Sequence of chain 33.B:
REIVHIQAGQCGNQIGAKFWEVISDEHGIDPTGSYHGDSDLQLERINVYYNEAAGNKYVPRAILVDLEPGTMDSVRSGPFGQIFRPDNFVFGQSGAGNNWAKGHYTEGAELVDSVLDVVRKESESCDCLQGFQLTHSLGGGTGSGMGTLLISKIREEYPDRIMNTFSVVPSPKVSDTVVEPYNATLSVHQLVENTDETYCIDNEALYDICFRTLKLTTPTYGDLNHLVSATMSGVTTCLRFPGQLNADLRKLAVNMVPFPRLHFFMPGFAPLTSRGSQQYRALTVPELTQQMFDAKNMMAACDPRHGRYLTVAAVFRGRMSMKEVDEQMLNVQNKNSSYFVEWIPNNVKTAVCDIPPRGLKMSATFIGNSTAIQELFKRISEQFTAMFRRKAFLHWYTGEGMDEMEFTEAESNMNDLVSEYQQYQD

Binding-site contacts:
Ligand atom C39 contacts residue PHE270 of chain 33.B at 3.4 Å (hydrophobic).
Ligand atom C40 contacts residue ALA231 of chain 33.B at 3.4 Å (hydrophobic).
Ligand atom C37 contacts residue PRO358 of chain 33.B at 3.7 Å (hydrophobic).
Ligand atom C38 contacts residue PRO358 of chain 33.B at 3.5 Å (hydrophobic).
Ligand atom C33 contacts residue ASP26 of chain 33.B at 3.7 Å.
Ligand atom C19 contacts residue ARG276 of chain 33.B at 3.7 Å.
Ligand atom O13 contacts residue PRO358 of chain 33.B at 3.2 Å.
Ligand atom C40 contacts residue GLU27 of chain 33.B at 3.4 Å.
Ligand atom C14 contacts residue THR274 of chain 33.B at 3.3 Å.
Ligand atom C08 contacts residue LEU228 of chain 33.B at 3.8 Å (hydrophobic).
Ligand atom C07 contacts residue HIS227 of chain 33.B at 3.2 Å.
Ligand atom C41 contacts residue SER234 of chain 33.B at 3.5 Å.
Ligand atom C19 contacts residue THR274 of chain 33.B at 3.0 Å.
Ligand atom C16 contacts residue THR274 of chain 33.B at 3.4 Å.
Ligand atom C39 contacts residue SER234 of chain 33.B at 3.8 Å.
Ligand atom O06 contacts residue LEU273 of chain 33.B at 3.5 Å.
Ligand atom C15 contacts residue THR274 of chain 33.B at 3.7 Å.
Ligand atom C40 contacts residue SER234 of chain 33.B at 3.0 Å.
Ligand atom O14 contacts residue HIS227 of chain 33.B at 2.9 Å.
Ligand atom C32 contacts residue VAL23 of chain 33.B at 3.5 Å (hydrophobic).
Ligand atom O06 contacts residue PRO272 of chain 33.B at 3.4 Å (h-bond).
Ligand atom C41 contacts residue VAL23 of chain 33.B at 3.7 Å (hydrophobic).
Ligand atom O13 contacts residue GLY360 of chain 33.B at 3.6 Å.
Ligand atom C36 contacts residue HIS227 of chain 33.B at 3.2 Å.
Ligand atom O06 contacts residue THR274 of chain 33.B at 2.7 Å (h-bond).
Ligand atom C06 contacts residue HIS227 of chain 33.B at 3.6 Å.
Ligand atom C08 contacts residue HIS227 of chain 33.B at 3.4 Å.
Ligand atom C39 contacts residue PRO358 of chain 33.B at 3.8 Å (hydrophobic).
Ligand atom C42 contacts residue VAL23 of chain 33.B at 3.5 Å (hydrophobic).
Ligand atom O08 contacts residue ARG276 of chain 33.B at 3.7 Å.
Ligand atom C41 contacts residue GLU27 of chain 33.B at 3.1 Å.
Ligand atom C28 contacts residue PRO358 of chain 33.B at 3.6 Å (hydrophobic).
Ligand atom C07 contacts residue LEU228 of chain 33.B at 3.6 Å (hydrophobic).
Ligand atom C09 contacts residue HIS227 of chain 33.B at 3.8 Å.
Ligand atom C33 contacts residue VAL23 of chain 33.B at 3.6 Å (hydrophobic).
Ligand atom C15 contacts residue PRO272 of chain 33.B at 3.1 Å (hydrophobic).
Ligand atom C38 contacts residue PHE270 of chain 33.B at 3.6 Å (hydrophobic).
Ligand atom C39 contacts residue ALA231 of chain 33.B at 3.3 Å (hydrophobic).
Ligand atom O13 contacts residue ARG359 of chain 33.B at 3.2 Å (salt-bridge).
Ligand atom O12 contacts residue GLY360 of chain 33.B at 3.5 Å (h-bond).

The protein below binds the small molecule below.
Small molecule (SMILES): CC(=O)O[C@H]1C(=O)[C@@]2(C)[C@H]([C@H](OC(=O)c3ccccc3)[C@]3(O)C[C@H](OC(=O)[C@H](O)[C@@H](NC(=O)c4ccccc4)c4ccccc4)C(C)=C1C3(C)C)[C@]1(OC(C)=O)CO[C@@H]1C[C@@H]2O